This protein binds this small molecule.
Small molecule (SMILES): Cc1cn([C@H]2C[C@H](OP(=O)(O)O)[C@@H](COP(=O)(O)O)O2)c(=O)[nH]c1=O

Binding-site contacts:
Ligand atom P1 contacts residue LYS78 of chain 1.A at 3.6 Å.
Ligand atom N3 contacts residue LEU83 of chain 1.A at 3.8 Å.
Ligand atom O3' contacts residue LYS78 of chain 1.A at 3.2 Å (salt-bridge).
Ligand atom O5P contacts residue ASP40 of chain 1.A at 3.2 Å (salt-bridge).
Ligand atom O1P contacts residue LYS78 of chain 1.A at 2.7 Å (salt-bridge).
Ligand atom O2 contacts residue ASP77 of chain 1.A at 3.9 Å.
Ligand atom C2' contacts residue TYR107 of chain 1.A at 3.7 Å (hydrophobic).
Ligand atom C6 contacts residue ARG81 of chain 1.A at 4.0 Å.
Ligand atom O4' contacts residue ARG81 of chain 1.A at 2.9 Å (salt-bridge).
Ligand atom C4' contacts residue ARG81 of chain 1.A at 3.8 Å.
Ligand atom P2 contacts residue ARG35 of chain 1.A at 3.5 Å.
Ligand atom P2 contacts residue ARG81 of chain 1.A at 4.0 Å.
Ligand atom O4P contacts residue ARG35 of chain 1.A at 2.8 Å (salt-bridge).
Ligand atom O1P contacts residue TYR79 of chain 1.A at 3.5 Å (h-bond).
Ligand atom C5M contacts residue ARG35 of chain 1.A at 3.7 Å.
Ligand atom O2 contacts residue TYR109 of chain 1.A at 4.0 Å.
Ligand atom O2P contacts residue TYR79 of chain 1.A at 2.4 Å (h-bond).
Ligand atom P2 contacts residue CA1 of chain 1.B at 4.1 Å.
Ligand atom O4P contacts residue ARG81 of chain 1.A at 2.8 Å (salt-bridge).
Ligand atom C5M contacts residue TYR107 of chain 1.A at 3.8 Å (hydrophobic).
Ligand atom C4 contacts residue TYR109 of chain 1.A at 3.6 Å (hydrophobic).
Ligand atom N3 contacts residue TYR109 of chain 1.A at 3.5 Å.
Ligand atom C5M contacts residue LEU36 of chain 1.A at 4.0 Å (hydrophobic).
Ligand atom C3' contacts residue TYR107 of chain 1.A at 3.9 Å (hydrophobic).
Ligand atom C4 contacts residue LEU83 of chain 1.A at 3.7 Å (hydrophobic).
Ligand atom O4 contacts residue TYR109 of chain 1.A at 3.8 Å.
Ligand atom O5' contacts residue ARG81 of chain 1.A at 3.0 Å (salt-bridge).
Ligand atom O5P contacts residue TYR107 of chain 1.A at 3.9 Å.
Ligand atom O5' contacts residue ARG35 of chain 1.A at 3.6 Å.
Ligand atom O4 contacts residue LEU37 of chain 1.A at 4.0 Å.
Ligand atom C5' contacts residue ARG81 of chain 1.A at 4.0 Å.
Ligand atom P1 contacts residue TYR79 of chain 1.A at 3.5 Å.
Ligand atom C5' contacts residue TYR107 of chain 1.A at 3.5 Å (hydrophobic).
Ligand atom C1' contacts residue ARG81 of chain 1.A at 4.0 Å.
Ligand atom O4 contacts residue LEU83 of chain 1.A at 3.7 Å.
Ligand atom C2' contacts residue TYR109 of chain 1.A at 3.5 Å (hydrophobic).
Ligand atom O5P contacts residue ARG35 of chain 1.A at 2.7 Å (salt-bridge).
Ligand atom C2 contacts residue TYR109 of chain 1.A at 3.8 Å (hydrophobic).
Ligand atom C2 contacts residue ASP77 of chain 1.A at 4.0 Å.
Ligand atom O5P contacts residue CA1 of chain 1.B at 3.1 Å.

Sequence of chain 1.A:
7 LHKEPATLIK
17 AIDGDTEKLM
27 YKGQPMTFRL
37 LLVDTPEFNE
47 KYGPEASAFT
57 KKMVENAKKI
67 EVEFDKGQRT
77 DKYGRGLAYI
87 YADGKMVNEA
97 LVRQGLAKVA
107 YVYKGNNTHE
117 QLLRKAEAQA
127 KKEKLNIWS